This small molecule binds to this protein.
Small molecule (SMILES): OC[C@H]1O[C@@H](O)[C@H](O)[C@@H](O)[C@H]1O

Sequence of chain 1.FA:
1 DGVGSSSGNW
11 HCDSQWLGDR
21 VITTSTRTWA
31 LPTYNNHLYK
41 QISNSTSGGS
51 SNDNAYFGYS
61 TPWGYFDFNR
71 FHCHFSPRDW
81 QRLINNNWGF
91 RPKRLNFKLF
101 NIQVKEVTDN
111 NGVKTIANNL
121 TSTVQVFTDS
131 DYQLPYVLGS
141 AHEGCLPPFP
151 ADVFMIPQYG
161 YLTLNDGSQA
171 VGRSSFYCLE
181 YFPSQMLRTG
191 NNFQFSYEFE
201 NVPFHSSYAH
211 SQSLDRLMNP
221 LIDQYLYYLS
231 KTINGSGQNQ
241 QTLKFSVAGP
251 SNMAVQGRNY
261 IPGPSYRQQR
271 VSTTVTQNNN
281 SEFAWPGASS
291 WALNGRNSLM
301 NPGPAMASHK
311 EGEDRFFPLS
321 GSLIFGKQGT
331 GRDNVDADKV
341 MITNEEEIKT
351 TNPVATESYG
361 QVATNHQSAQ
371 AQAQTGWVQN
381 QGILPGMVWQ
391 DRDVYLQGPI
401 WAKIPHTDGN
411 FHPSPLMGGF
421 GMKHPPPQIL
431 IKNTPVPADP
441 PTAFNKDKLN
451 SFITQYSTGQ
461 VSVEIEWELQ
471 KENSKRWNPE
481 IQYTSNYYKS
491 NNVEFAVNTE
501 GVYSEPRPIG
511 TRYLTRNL

Sequence of chain 1.HA:
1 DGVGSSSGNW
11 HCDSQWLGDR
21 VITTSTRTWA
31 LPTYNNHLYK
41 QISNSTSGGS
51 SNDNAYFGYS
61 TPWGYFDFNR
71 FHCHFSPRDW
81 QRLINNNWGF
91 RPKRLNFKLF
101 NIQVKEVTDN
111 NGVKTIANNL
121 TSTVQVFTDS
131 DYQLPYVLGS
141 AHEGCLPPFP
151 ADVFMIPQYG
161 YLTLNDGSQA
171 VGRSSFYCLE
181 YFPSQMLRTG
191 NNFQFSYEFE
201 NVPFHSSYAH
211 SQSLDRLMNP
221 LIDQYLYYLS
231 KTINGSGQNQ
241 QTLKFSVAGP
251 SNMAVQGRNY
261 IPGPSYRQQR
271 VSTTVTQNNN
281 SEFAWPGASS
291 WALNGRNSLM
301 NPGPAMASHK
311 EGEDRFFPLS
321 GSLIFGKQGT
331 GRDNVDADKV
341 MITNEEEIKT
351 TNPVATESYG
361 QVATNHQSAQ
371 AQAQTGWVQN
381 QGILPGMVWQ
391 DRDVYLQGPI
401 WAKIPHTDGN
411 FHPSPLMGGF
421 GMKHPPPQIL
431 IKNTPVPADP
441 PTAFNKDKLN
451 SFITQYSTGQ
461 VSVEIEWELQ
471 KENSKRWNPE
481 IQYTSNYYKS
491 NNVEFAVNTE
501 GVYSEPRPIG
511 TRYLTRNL

Binding-site contacts:
Ligand atom C5 contacts residue TRP285 of chain 1.HA at 3.4 Å (hydrophobic).
Ligand atom C4 contacts residue TRP285 of chain 1.HA at 2.8 Å (hydrophobic).
Ligand atom O5 contacts residue ASP53 of chain 1.HA at 4.1 Å.
Ligand atom O2 contacts residue VAL255 of chain 1.FA at 4.4 Å.
Ligand atom O1 contacts residue TRP285 of chain 1.HA at 3.6 Å.
Ligand atom O4 contacts residue TRP285 of chain 1.HA at 1.4 Å.
Ligand atom C2 contacts residue ASN252 of chain 1.FA at 4.2 Å.
Ligand atom O6 contacts residue TRP285 of chain 1.HA at 3.6 Å (h-bond).
Ligand atom O1 contacts residue VAL255 of chain 1.FA at 3.3 Å.
Ligand atom O5 contacts residue TRP285 of chain 1.HA at 3.2 Å.
Ligand atom O3 contacts residue TRP285 of chain 1.HA at 3.2 Å.
Ligand atom C6 contacts residue ASP53 of chain 1.HA at 3.6 Å.
Ligand atom C6 contacts residue TRP285 of chain 1.HA at 3.2 Å (hydrophobic).
Ligand atom C3 contacts residue TRP285 of chain 1.HA at 3.5 Å (hydrophobic).
Ligand atom O1 contacts residue ASN252 of chain 1.FA at 3.2 Å (h-bond).
Ligand atom C2 contacts residue TRP285 of chain 1.HA at 3.4 Å (hydrophobic).
Ligand atom O2 contacts residue TRP285 of chain 1.HA at 4.3 Å.
Ligand atom C1 contacts residue TRP285 of chain 1.HA at 3.9 Å (hydrophobic).
Ligand atom O2 contacts residue ASN252 of chain 1.FA at 3.3 Å (h-bond).
Ligand atom O1 contacts residue ALA254 of chain 1.FA at 3.8 Å.
Ligand atom C1 contacts residue ASN252 of chain 1.FA at 4.0 Å.